Sequence of chain 1.A:
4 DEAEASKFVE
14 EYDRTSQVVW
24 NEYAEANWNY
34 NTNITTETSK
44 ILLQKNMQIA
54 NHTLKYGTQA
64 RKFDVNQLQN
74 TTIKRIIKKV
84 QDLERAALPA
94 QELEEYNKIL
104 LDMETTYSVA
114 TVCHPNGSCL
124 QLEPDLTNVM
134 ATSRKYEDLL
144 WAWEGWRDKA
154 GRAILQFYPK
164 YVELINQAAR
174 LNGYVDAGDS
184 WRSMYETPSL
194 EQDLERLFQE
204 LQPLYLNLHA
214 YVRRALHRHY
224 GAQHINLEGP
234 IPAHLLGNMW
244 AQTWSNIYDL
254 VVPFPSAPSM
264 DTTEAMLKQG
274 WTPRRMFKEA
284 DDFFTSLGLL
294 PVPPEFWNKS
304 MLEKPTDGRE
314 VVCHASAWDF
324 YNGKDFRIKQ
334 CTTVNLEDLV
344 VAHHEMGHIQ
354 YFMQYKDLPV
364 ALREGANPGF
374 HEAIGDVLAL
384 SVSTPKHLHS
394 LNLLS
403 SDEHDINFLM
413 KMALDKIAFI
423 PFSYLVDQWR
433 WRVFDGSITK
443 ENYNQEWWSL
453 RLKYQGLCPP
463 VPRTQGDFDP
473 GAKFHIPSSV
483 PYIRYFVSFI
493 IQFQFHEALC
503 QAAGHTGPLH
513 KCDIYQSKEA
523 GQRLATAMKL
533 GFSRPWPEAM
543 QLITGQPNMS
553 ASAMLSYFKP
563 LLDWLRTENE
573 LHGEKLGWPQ

This small molecule binds to this protein.
Small molecule (SMILES): C[C@H](CS)C(=O)N1CCC[C@@H]1C(=O)O

Binding-site contacts:
Ligand atom C1 contacts residue TYR487 of chain 1.A at 3.6 Å (hydrophobic).
Ligand atom C4 contacts residue HIS317 of chain 1.A at 3.3 Å.
Ligand atom C2 contacts residue HIS347 of chain 1.A at 3.7 Å.
Ligand atom O2 contacts residue GLN245 of chain 1.A at 3.1 Å (h-bond).
Ligand atom O2 contacts residue TYR484 of chain 1.A at 2.7 Å (h-bond).
Ligand atom O3 contacts residue HIS317 of chain 1.A at 3.4 Å.
Ligand atom C1 contacts residue GLU348 of chain 1.A at 3.9 Å.
Ligand atom C8 contacts residue TYR484 of chain 1.A at 4.0 Å (hydrophobic).
Ligand atom C9 contacts residue HIS477 of chain 1.A at 3.8 Å.
Ligand atom O1 contacts residue TYR487 of chain 1.A at 3.4 Å (h-bond).
Ligand atom S contacts residue ALA318 of chain 1.A at 3.7 Å.
Ligand atom O2 contacts residue HIS477 of chain 1.A at 3.3 Å.
Ligand atom S contacts residue ZN1 of chain 1.D at 2.3 Å.
Ligand atom C2 contacts residue GLU348 of chain 1.A at 3.9 Å.
Ligand atom C5 contacts residue TYR487 of chain 1.A at 3.3 Å (hydrophobic).
Ligand atom C9 contacts residue TYR484 of chain 1.A at 3.4 Å (hydrophobic).
Ligand atom C9 contacts residue LYS475 of chain 1.A at 3.9 Å.
Ligand atom O3 contacts residue GLN245 of chain 1.A at 3.8 Å.
Ligand atom C7 contacts residue PHE421 of chain 1.A at 3.6 Å (hydrophobic).
Ligand atom O1 contacts residue HIS477 of chain 1.A at 2.7 Å (h-bond).
Ligand atom C1 contacts residue ALA318 of chain 1.A at 3.9 Å (hydrophobic).
Ligand atom O1 contacts residue HIS317 of chain 1.A at 2.5 Å (h-bond).
Ligand atom C4 contacts residue HIS477 of chain 1.A at 3.8 Å.
Ligand atom N contacts residue TYR487 of chain 1.A at 3.6 Å.
Ligand atom C1 contacts residue GLU375 of chain 1.A at 4.0 Å.
Ligand atom C1 contacts residue ZN1 of chain 1.D at 3.0 Å.
Ligand atom S contacts residue GLU375 of chain 1.A at 4.0 Å.
Ligand atom S contacts residue GLU348 of chain 1.A at 3.1 Å (salt-bridge).
Ligand atom C1 contacts residue HIS347 of chain 1.A at 4.0 Å.
Ligand atom C9 contacts residue GLN245 of chain 1.A at 3.5 Å.
Ligand atom S contacts residue HIS347 of chain 1.A at 3.8 Å.
Ligand atom C7 contacts residue TYR484 of chain 1.A at 3.9 Å (hydrophobic).
Ligand atom C2 contacts residue ZN1 of chain 1.D at 3.5 Å.
Ligand atom S contacts residue HIS351 of chain 1.A at 3.5 Å (h-bond).
Ligand atom C3 contacts residue GLU348 of chain 1.A at 3.3 Å.
Ligand atom C3 contacts residue ALA318 of chain 1.A at 3.9 Å (hydrophobic).
Ligand atom O2 contacts residue LYS475 of chain 1.A at 2.7 Å (salt-bridge).
Ligand atom C4 contacts residue TYR487 of chain 1.A at 3.6 Å (hydrophobic).
Ligand atom C3 contacts residue HIS317 of chain 1.A at 4.0 Å.
Ligand atom O3 contacts residue LYS475 of chain 1.A at 4.0 Å.